A small-molecule ligand and the protein it binds are described below.
Small molecule (SMILES): C=C1CCN(C(=O)Cn2nnc3ccccc32)CC1

Sequence of chain 1.A:
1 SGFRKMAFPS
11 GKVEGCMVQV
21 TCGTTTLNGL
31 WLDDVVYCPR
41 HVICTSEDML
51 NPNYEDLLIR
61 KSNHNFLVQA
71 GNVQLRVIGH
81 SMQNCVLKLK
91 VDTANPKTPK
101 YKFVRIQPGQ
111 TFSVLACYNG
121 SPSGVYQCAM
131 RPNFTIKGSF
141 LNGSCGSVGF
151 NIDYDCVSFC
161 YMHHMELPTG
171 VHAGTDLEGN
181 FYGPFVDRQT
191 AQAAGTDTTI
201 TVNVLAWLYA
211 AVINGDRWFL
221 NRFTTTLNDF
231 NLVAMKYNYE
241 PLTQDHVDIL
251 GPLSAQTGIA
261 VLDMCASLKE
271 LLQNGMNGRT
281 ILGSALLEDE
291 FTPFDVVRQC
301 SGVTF

Sequence of chain 2.A:
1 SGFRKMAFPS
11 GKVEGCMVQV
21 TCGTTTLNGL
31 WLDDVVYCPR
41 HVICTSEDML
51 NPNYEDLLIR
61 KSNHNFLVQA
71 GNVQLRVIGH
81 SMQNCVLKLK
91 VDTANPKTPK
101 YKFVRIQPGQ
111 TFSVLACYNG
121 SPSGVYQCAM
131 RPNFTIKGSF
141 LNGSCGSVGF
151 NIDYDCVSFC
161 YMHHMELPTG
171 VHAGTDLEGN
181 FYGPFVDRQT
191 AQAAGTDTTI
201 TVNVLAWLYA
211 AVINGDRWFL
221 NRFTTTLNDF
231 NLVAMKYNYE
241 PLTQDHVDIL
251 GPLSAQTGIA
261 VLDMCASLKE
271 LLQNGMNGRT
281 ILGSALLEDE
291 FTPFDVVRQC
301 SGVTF

Binding-site contacts:
Ligand atom C3 contacts residue ARG188 of chain 1.A at 3.8 Å.
Ligand atom C13 contacts residue MET49 of chain 1.A at 3.5 Å (hydrophobic).
Ligand atom C8 contacts residue PHE140 of chain 1.A at 3.3 Å (hydrophobic).
Ligand atom N3 contacts residue HIS163 of chain 1.A at 3.2 Å (h-bond).
Ligand atom C1 contacts residue TYR54 of chain 1.A at 3.8 Å (hydrophobic).
Ligand atom C13 contacts residue HIS41 of chain 1.A at 3.8 Å.
Ligand atom C9 contacts residue GLU166 of chain 1.A at 3.7 Å.
Ligand atom C6 contacts residue CYS145 of chain 1.A at 3.5 Å (hydrophobic).
Ligand atom C1 contacts residue ASP187 of chain 1.A at 3.4 Å.
Ligand atom C5 contacts residue GLU166 of chain 1.A at 3.9 Å.
Ligand atom C1 contacts residue ARG188 of chain 1.A at 3.9 Å.
Ligand atom C3 contacts residue MET165 of chain 1.A at 3.8 Å (hydrophobic).
Ligand atom C4 contacts residue GLN189 of chain 1.A at 3.4 Å.
Ligand atom C6 contacts residue HIS164 of chain 1.A at 3.6 Å.
Ligand atom C9 contacts residue ASN142 of chain 1.A at 3.4 Å.
Ligand atom O1 contacts residue GLU166 of chain 1.A at 3.0 Å (salt-bridge).
Ligand atom N2 contacts residue GLU166 of chain 1.A at 3.8 Å.
Ligand atom N4 contacts residue HIS163 of chain 1.A at 2.8 Å (h-bond).
Ligand atom N3 contacts residue CYS145 of chain 1.A at 3.4 Å (h-bond).
Ligand atom C7 contacts residue GLU166 of chain 1.A at 3.6 Å.
Ligand atom N3 contacts residue HIS164 of chain 1.A at 3.7 Å.
Ligand atom C11 contacts residue ASN142 of chain 1.A at 3.5 Å.
Ligand atom C8 contacts residue LEU141 of chain 1.A at 3.6 Å (hydrophobic).
Ligand atom N3 contacts residue MET165 of chain 1.A at 3.5 Å.
Ligand atom C9 contacts residue PHE140 of chain 1.A at 3.9 Å (hydrophobic).
Ligand atom C10 contacts residue ASN142 of chain 1.A at 3.7 Å.
Ligand atom N3 contacts residue GLU166 of chain 1.A at 3.4 Å (salt-bridge).
Ligand atom C9 contacts residue LEU141 of chain 1.A at 3.6 Å (hydrophobic).
Ligand atom C8 contacts residue GLU166 of chain 1.A at 3.6 Å.
Ligand atom O1 contacts residue MET165 of chain 1.A at 3.5 Å.
Ligand atom C5 contacts residue MET165 of chain 1.A at 3.8 Å (hydrophobic).
Ligand atom N2 contacts residue CYS145 of chain 1.A at 3.7 Å.
Ligand atom C2 contacts residue MET49 of chain 1.A at 3.8 Å (hydrophobic).
Ligand atom C14 contacts residue HIS164 of chain 1.A at 3.7 Å.
Ligand atom C14 contacts residue HIS41 of chain 1.A at 3.4 Å.
Ligand atom C5 contacts residue HIS164 of chain 1.A at 3.8 Å.
Ligand atom N4 contacts residue GLU166 of chain 1.A at 3.6 Å.
Ligand atom C14 contacts residue MET49 of chain 1.A at 3.8 Å (hydrophobic).
Ligand atom C1 contacts residue MET49 of chain 1.A at 3.6 Å (hydrophobic).
Ligand atom C8 contacts residue ASN142 of chain 1.A at 3.9 Å.